The protein below binds the small molecule below.
Small molecule (SMILES): CC(=O)N[C@@H](CC(C)C)C(=O)N[C@@H](C)C(=O)N[C@@H](CCC(=O)O)[C@@H](O)[C@H](C)CO

Sequence of chain 1.H:
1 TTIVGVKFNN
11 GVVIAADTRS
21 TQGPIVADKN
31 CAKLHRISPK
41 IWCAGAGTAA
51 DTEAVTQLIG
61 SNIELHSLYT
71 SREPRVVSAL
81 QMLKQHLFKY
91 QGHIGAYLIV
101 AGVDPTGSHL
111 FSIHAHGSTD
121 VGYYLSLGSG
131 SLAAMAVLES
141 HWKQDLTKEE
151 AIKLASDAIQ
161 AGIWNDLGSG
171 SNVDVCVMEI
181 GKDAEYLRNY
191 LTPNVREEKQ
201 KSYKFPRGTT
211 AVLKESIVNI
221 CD

Sequence of chain 1.N:
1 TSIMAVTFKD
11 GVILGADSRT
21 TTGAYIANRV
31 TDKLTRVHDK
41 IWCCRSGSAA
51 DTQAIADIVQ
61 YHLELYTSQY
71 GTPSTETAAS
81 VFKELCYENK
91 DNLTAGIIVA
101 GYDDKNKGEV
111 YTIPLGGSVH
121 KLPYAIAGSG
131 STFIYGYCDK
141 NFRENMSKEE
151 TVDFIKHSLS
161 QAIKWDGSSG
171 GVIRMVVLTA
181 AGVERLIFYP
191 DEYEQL

Binding-site contacts:
Ligand atom OE2 contacts residue ARG45 of chain 1.N at 3.3 Å (salt-bridge).
Ligand atom CD2 contacts residue ALA27 of chain 1.N at 3.9 Å (hydrophobic).
Ligand atom C3 contacts residue ARG19 of chain 1.N at 3.7 Å.
Ligand atom C1 contacts residue SER129 of chain 1.N at 3.7 Å.
Ligand atom CD2 contacts residue THR22 of chain 1.N at 3.8 Å.
Ligand atom OE1 contacts residue THR20 of chain 1.N at 3.0 Å (h-bond).
Ligand atom CH3 contacts residue HIS116 of chain 1.H at 3.9 Å.
Ligand atom O contacts residue GLY47 of chain 1.N at 3.2 Å (h-bond).
Ligand atom OE1 contacts residue ALA49 of chain 1.N at 3.7 Å.
Ligand atom C3 contacts residue SER168 of chain 1.N at 3.0 Å.
Ligand atom CB contacts residue GLY47 of chain 1.N at 3.8 Å.
Ligand atom CD1 contacts residue SER118 of chain 1.H at 3.5 Å.
Ligand atom N contacts residue THR1 of chain 1.N at 3.6 Å.
Ligand atom N contacts residue GLY47 of chain 1.N at 3.0 Å (h-bond).
Ligand atom CA contacts residue THR1 of chain 1.N at 2.4 Å.
Ligand atom CA contacts residue GLY47 of chain 1.N at 3.4 Å.
Ligand atom O contacts residue ALA49 of chain 1.N at 3.0 Å (h-bond).
Ligand atom CD1 contacts residue HIS114 of chain 1.H at 3.7 Å.
Ligand atom C2 contacts residue THR1 of chain 1.N at 1.5 Å.
Ligand atom C contacts residue THR1 of chain 1.N at 1.4 Å.
Ligand atom CD2 contacts residue THR21 of chain 1.N at 3.8 Å.
Ligand atom O contacts residue THR21 of chain 1.N at 3.0 Å (h-bond).
Ligand atom O contacts residue THR20 of chain 1.N at 3.4 Å.
Ligand atom O contacts residue THR1 of chain 1.N at 2.7 Å (h-bond).
Ligand atom CB contacts residue THR1 of chain 1.N at 2.7 Å.
Ligand atom C3 contacts residue THR1 of chain 1.N at 2.5 Å.
Ligand atom CA contacts residue THR21 of chain 1.N at 3.4 Å.
Ligand atom CB contacts residue LYS33 of chain 1.N at 3.9 Å.
Ligand atom C1 contacts residue SER168 of chain 1.N at 3.9 Å.
Ligand atom C1 contacts residue THR1 of chain 1.N at 2.4 Å.
Ligand atom CB contacts residue THR20 of chain 1.N at 3.7 Å.
Ligand atom C contacts residue THR21 of chain 1.N at 3.8 Å.
Ligand atom C contacts residue GLY47 of chain 1.N at 3.6 Å.
Ligand atom O contacts residue SER48 of chain 1.N at 3.7 Å.
Ligand atom OE1 contacts residue THR31 of chain 1.N at 3.5 Å.
Ligand atom O contacts residue THR1 of chain 1.N at 2.2 Å (h-bond).
Ligand atom N contacts residue THR21 of chain 1.N at 3.1 Å (h-bond).
Ligand atom CD contacts residue THR20 of chain 1.N at 3.6 Å.
Ligand atom O contacts residue SER129 of chain 1.N at 3.4 Å (h-bond).
Ligand atom CG contacts residue THR20 of chain 1.N at 3.5 Å.